Binding-site contacts:
Ligand atom C1B contacts residue MET221 of chain 23.A at 4.0 Å (hydrophobic).
Ligand atom C3 contacts residue PRO174 of chain 23.A at 3.8 Å (hydrophobic).
Ligand atom C3 contacts residue PHE186 of chain 23.A at 3.8 Å (hydrophobic).
Ligand atom C5 contacts residue PHE186 of chain 23.A at 3.5 Å (hydrophobic).
Ligand atom C3B contacts residue MET221 of chain 23.A at 4.0 Å (hydrophobic).
Ligand atom C3C contacts residue VAL188 of chain 23.A at 3.3 Å (hydrophobic).
Ligand atom C4C contacts residue ILE104 of chain 23.A at 3.7 Å (hydrophobic).
Ligand atom C4C contacts residue TYR152 of chain 23.A at 3.8 Å (hydrophobic).
Ligand atom C5B contacts residue LEU106 of chain 23.A at 3.7 Å (hydrophobic).
Ligand atom C1C contacts residue TYR152 of chain 23.A at 4.0 Å (hydrophobic).
Ligand atom C4 contacts residue MET224 of chain 23.A at 3.8 Å (hydrophobic).
Ligand atom C4 contacts residue TYR152 of chain 23.A at 3.9 Å (hydrophobic).
Ligand atom C5C contacts residue TYR128 of chain 23.A at 3.5 Å (hydrophobic).
Ligand atom C2B contacts residue MET221 of chain 23.A at 3.6 Å (hydrophobic).
Ligand atom C31 contacts residue VAL176 of chain 23.A at 3.3 Å (hydrophobic).
Ligand atom C5 contacts residue TYR152 of chain 23.A at 3.8 Å (hydrophobic).
Ligand atom C6C contacts residue VAL191 of chain 23.A at 3.2 Å (hydrophobic).
Ligand atom O1 contacts residue VAL188 of chain 23.A at 3.8 Å.
Ligand atom O1 contacts residue PHE186 of chain 23.A at 3.5 Å.
Ligand atom C31 contacts residue PRO174 of chain 23.A at 3.4 Å (hydrophobic).
Ligand atom O1 contacts residue ALA24 of chain 23.C at 3.6 Å.
Ligand atom N2 contacts residue PHE186 of chain 23.A at 3.7 Å.
Ligand atom CM1 contacts residue SER107 of chain 23.A at 3.6 Å.
Ligand atom C7C contacts residue TYR128 of chain 23.A at 3.6 Å (hydrophobic).
Ligand atom C5C contacts residue ILE104 of chain 23.A at 3.6 Å (hydrophobic).
Ligand atom C31 contacts residue ALA150 of chain 23.A at 3.5 Å (hydrophobic).
Ligand atom C31 contacts residue SER175 of chain 23.A at 3.6 Å.
Ligand atom C5B contacts residue TYR197 of chain 23.A at 3.7 Å (hydrophobic).
Ligand atom C3C contacts residue TYR128 of chain 23.A at 3.9 Å (hydrophobic).
Ligand atom C6B contacts residue TYR197 of chain 23.A at 3.6 Å (hydrophobic).
Ligand atom O1B contacts residue ILE104 of chain 23.A at 3.8 Å.
Ligand atom N2 contacts residue PRO174 of chain 23.A at 3.9 Å.
Ligand atom N2 contacts residue ALA24 of chain 23.C at 3.4 Å.
Ligand atom C2C contacts residue VAL188 of chain 23.A at 3.2 Å (hydrophobic).
Ligand atom O1 contacts residue TYR152 of chain 23.A at 3.9 Å.
Ligand atom O1B contacts residue MET221 of chain 23.A at 3.4 Å.
Ligand atom C4 contacts residue PHE186 of chain 23.A at 3.6 Å (hydrophobic).
Ligand atom C6C contacts residue MET221 of chain 23.A at 3.7 Å (hydrophobic).
Ligand atom O1B contacts residue TYR128 of chain 23.A at 3.9 Å.
Ligand atom C7C contacts residue TYR197 of chain 23.A at 3.8 Å (hydrophobic).

Sequence of chain 23.C:
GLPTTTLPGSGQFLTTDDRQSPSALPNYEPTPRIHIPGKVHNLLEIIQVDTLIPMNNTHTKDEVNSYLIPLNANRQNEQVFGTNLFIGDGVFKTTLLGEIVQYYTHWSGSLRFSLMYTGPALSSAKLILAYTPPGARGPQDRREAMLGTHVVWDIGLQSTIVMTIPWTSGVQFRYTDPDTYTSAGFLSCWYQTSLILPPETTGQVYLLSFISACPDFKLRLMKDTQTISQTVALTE

Sequence of chain 23.A:
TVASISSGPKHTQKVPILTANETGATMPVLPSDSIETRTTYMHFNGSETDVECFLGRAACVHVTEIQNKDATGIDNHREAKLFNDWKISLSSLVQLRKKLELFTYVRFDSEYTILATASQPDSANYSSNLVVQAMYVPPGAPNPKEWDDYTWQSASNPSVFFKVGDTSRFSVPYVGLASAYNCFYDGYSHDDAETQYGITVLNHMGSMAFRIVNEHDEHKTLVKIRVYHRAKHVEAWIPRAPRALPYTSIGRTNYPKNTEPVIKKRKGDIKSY

A protein and the small-molecule ligand that binds it are described below.
Small molecule (SMILES): Cc1cc(CCCCCCCOc2ccc(C3=N[C@@H](C)CO3)cc2)on1